Binding-site contacts:
Ligand atom C2 contacts residue ASN413 of chain 1.B at 2.5 Å.
Ligand atom O3 contacts residue ASN413 of chain 1.B at 4.4 Å.
Ligand atom O6 contacts residue ASN413 of chain 1.B at 2.9 Å (h-bond).
Ligand atom C6 contacts residue ASN413 of chain 1.B at 3.2 Å.
Ligand atom C4 contacts residue ASN413 of chain 1.B at 3.2 Å.
Ligand atom C3 contacts residue ASN413 of chain 1.B at 3.4 Å.
Ligand atom O6 contacts residue GLU414 of chain 1.B at 3.8 Å.
Ligand atom C5 contacts residue ASN413 of chain 1.B at 3.1 Å.
Ligand atom O5 contacts residue ASN413 of chain 1.B at 2.5 Å (h-bond).
Ligand atom C1 contacts residue ASN413 of chain 1.B at 1.4 Å.
Ligand atom N2 contacts residue ASN413 of chain 1.B at 3.6 Å (h-bond).

Sequence of chain 1.B:
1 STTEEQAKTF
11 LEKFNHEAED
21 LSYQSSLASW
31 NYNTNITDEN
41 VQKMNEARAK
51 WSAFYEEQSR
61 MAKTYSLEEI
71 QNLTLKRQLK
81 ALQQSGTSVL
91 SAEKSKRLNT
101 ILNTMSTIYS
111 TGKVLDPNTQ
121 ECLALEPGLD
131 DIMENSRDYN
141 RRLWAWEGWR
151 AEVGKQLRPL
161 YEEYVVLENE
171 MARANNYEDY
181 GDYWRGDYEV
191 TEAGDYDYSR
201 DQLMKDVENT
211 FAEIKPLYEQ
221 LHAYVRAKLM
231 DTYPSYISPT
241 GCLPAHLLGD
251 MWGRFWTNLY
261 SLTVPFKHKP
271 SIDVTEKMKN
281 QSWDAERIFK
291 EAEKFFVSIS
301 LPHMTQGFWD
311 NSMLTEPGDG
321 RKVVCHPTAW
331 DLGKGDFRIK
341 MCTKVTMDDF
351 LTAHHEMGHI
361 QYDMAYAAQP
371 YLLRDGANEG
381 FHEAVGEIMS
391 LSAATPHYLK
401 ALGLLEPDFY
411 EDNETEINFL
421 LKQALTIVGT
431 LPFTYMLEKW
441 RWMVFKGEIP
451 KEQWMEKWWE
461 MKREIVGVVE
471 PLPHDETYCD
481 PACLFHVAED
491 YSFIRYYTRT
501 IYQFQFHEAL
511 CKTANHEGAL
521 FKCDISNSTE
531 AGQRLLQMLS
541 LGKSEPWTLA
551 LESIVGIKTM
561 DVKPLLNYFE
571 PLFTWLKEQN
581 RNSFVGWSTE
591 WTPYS

A protein and the small-molecule ligand that binds it are described below.
Small molecule (SMILES): CC(=O)N[C@@H]1[C@@H](O)[C@H](O)[C@@H](CO)O[C@H]1O